The small molecule below binds the protein below.
Small molecule (SMILES): CC(=O)N[C@@H]1[C@@H](O)[C@H](O)[C@@H](CO)O[C@H]1O

Sequence of chain 1.E:
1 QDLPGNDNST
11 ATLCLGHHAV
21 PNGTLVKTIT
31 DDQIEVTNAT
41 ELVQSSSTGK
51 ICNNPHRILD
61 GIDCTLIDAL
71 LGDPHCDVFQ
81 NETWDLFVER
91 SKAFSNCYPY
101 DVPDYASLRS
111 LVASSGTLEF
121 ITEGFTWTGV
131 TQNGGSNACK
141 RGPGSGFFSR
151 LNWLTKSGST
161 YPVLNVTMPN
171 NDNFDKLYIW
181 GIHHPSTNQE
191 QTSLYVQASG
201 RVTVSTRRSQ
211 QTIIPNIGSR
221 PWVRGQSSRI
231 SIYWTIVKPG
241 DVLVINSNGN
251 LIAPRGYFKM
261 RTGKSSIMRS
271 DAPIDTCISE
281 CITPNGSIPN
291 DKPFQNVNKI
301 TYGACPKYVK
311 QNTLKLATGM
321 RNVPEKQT

Binding-site contacts:
Ligand atom N2 contacts residue VAL297 of chain 1.E at 3.4 Å (h-bond).
Ligand atom C7 contacts residue ASN285 of chain 1.E at 3.1 Å.
Ligand atom N2 contacts residue ASN285 of chain 1.E at 2.9 Å (h-bond).
Ligand atom O5 contacts residue VAL297 of chain 1.E at 4.4 Å.
Ligand atom C5 contacts residue ASN298 of chain 1.E at 3.8 Å.
Ligand atom C1 contacts residue ASN298 of chain 1.E at 4.1 Å.
Ligand atom C6 contacts residue ASN298 of chain 1.E at 4.0 Å.
Ligand atom C8 contacts residue SER45 of chain 1.E at 3.5 Å.
Ligand atom C5 contacts residue ASN285 of chain 1.E at 3.6 Å.
Ligand atom C1 contacts residue ASN285 of chain 1.E at 1.4 Å.
Ligand atom C2 contacts residue VAL297 of chain 1.E at 3.9 Å (hydrophobic).
Ligand atom C7 contacts residue VAL297 of chain 1.E at 4.2 Å (hydrophobic).
Ligand atom C3 contacts residue ASN285 of chain 1.E at 3.7 Å.
Ligand atom C1 contacts residue VAL297 of chain 1.E at 3.4 Å (hydrophobic).
Ligand atom C8 contacts residue VAL297 of chain 1.E at 4.1 Å (hydrophobic).
Ligand atom C4 contacts residue ASN285 of chain 1.E at 4.1 Å.
Ligand atom C8 contacts residue SER46 of chain 1.E at 4.5 Å.
Ligand atom O5 contacts residue ASN285 of chain 1.E at 2.2 Å (h-bond).
Ligand atom O5 contacts residue ASN298 of chain 1.E at 3.6 Å.
Ligand atom C2 contacts residue ASN285 of chain 1.E at 2.4 Å.
Ligand atom O7 contacts residue ASN285 of chain 1.E at 2.8 Å (h-bond).
Ligand atom C3 contacts residue VAL297 of chain 1.E at 4.2 Å (hydrophobic).
Ligand atom C8 contacts residue ASN285 of chain 1.E at 4.3 Å.